Sequence of chain 1.B:
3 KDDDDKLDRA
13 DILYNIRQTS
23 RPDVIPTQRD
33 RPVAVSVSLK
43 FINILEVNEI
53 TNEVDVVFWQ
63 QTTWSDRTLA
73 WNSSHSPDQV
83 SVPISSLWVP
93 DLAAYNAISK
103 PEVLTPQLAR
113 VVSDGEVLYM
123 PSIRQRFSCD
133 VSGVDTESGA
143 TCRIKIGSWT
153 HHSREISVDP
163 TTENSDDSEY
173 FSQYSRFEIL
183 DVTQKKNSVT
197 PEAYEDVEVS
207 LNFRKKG

Binding-site contacts:
Ligand atom N09 contacts residue TRP61 of chain 1.B at 4.0 Å.
Ligand atom C22 contacts residue ALA111 of chain 1.B at 4.1 Å (hydrophobic).
Ligand atom N15 contacts residue SER150 of chain 1.A at 3.0 Å (h-bond).
Ligand atom C24 contacts residue TRP151 of chain 1.A at 2.9 Å (hydrophobic).
Ligand atom C02 contacts residue LYS147 of chain 1.A at 3.1 Å.
Ligand atom C23 contacts residue THR152 of chain 1.A at 3.9 Å.
Ligand atom C01 contacts residue LYS147 of chain 1.A at 3.5 Å.
Ligand atom C10 contacts residue TYR200 of chain 1.A at 3.8 Å (hydrophobic).
Ligand atom C22 contacts residue THR152 of chain 1.A at 3.8 Å.
Ligand atom N15 contacts residue TRP151 of chain 1.A at 3.9 Å.
Ligand atom C03 contacts residue LYS147 of chain 1.A at 4.1 Å.
Ligand atom N15 contacts residue TYR97 of chain 1.A at 2.9 Å (h-bond).
Ligand atom N15 contacts residue TYR200 of chain 1.A at 3.6 Å.
Ligand atom C14 contacts residue TRP151 of chain 1.A at 3.8 Å (hydrophobic).
Ligand atom C17 contacts residue TYR200 of chain 1.A at 3.6 Å (hydrophobic).
Ligand atom C22 contacts residue LEU110 of chain 1.B at 3.7 Å (hydrophobic).
Ligand atom O21 contacts residue MET122 of chain 1.B at 4.1 Å.
Ligand atom C22 contacts residue MET122 of chain 1.B at 3.7 Å (hydrophobic).
Ligand atom C24 contacts residue MET122 of chain 1.B at 3.9 Å (hydrophobic).
Ligand atom C08 contacts residue TRP61 of chain 1.B at 3.3 Å (hydrophobic).
Ligand atom N16 contacts residue TYR200 of chain 1.A at 3.7 Å.
Ligand atom C11 contacts residue TYR200 of chain 1.A at 3.8 Å (hydrophobic).
Ligand atom C23 contacts residue TRP151 of chain 1.A at 3.6 Å (hydrophobic).
Ligand atom C07 contacts residue VAL191 of chain 1.A at 3.9 Å (hydrophobic).
Ligand atom C14 contacts residue TYR97 of chain 1.A at 3.7 Å (hydrophobic).
Ligand atom C14 contacts residue TYR200 of chain 1.A at 3.6 Å (hydrophobic).
Ligand atom C17 contacts residue MET122 of chain 1.B at 4.0 Å (hydrophobic).
Ligand atom C22 contacts residue LEU120 of chain 1.B at 3.4 Å (hydrophobic).
Ligand atom C17 contacts residue TRP151 of chain 1.A at 3.4 Å (hydrophobic).
Ligand atom C22 contacts residue ARG112 of chain 1.B at 4.1 Å.
Ligand atom C12 contacts residue TYR200 of chain 1.A at 3.6 Å (hydrophobic).
Ligand atom N16 contacts residue TYR97 of chain 1.A at 3.5 Å.
Ligand atom C19 contacts residue TYR200 of chain 1.A at 3.7 Å (hydrophobic).
Ligand atom O21 contacts residue ARG112 of chain 1.B at 4.0 Å.
Ligand atom N13 contacts residue TRP151 of chain 1.A at 2.9 Å (h-bond).
Ligand atom C05 contacts residue TYR97 of chain 1.A at 4.0 Å (hydrophobic).
Ligand atom C12 contacts residue TRP151 of chain 1.A at 3.6 Å (hydrophobic).
Ligand atom C18 contacts residue TYR200 of chain 1.A at 3.0 Å (hydrophobic).
Ligand atom O21 contacts residue LEU120 of chain 1.B at 3.8 Å.
Ligand atom N13 contacts residue TYR200 of chain 1.A at 3.6 Å.

Sequence of chain 1.A:
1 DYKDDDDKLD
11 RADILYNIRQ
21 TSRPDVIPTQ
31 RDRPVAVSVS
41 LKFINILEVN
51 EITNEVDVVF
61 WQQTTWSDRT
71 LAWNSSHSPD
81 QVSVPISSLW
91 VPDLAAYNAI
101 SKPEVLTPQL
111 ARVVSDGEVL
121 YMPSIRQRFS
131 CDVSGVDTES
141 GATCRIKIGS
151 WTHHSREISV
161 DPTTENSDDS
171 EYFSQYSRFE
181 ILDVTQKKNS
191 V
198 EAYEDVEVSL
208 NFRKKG

The protein below binds the small molecule below.
Small molecule (SMILES): CCCCCCCCNc1cc(-c2ccc(OC)cc2)nc(N)n1